This protein binds this small molecule.
Small molecule (SMILES): C[C@@H]1O[C@@H](O)[C@@H](O)[C@H](O)[C@@H]1O

Sequence of chain 1.B:
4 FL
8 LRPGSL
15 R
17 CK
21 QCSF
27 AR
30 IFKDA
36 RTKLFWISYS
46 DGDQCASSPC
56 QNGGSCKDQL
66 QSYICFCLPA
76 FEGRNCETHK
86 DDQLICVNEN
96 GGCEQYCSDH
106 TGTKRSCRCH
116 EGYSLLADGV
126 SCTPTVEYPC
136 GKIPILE

Sequence of chain 1.D:
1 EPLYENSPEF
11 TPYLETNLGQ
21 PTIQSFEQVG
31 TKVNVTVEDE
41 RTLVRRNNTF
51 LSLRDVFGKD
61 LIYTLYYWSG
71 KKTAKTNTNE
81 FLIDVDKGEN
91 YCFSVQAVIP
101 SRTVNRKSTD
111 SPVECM

Binding-site contacts:
Ligand atom C6 contacts residue PHE50 of chain 1.D at 3.9 Å (hydrophobic).
Ligand atom C6 contacts residue SER60 of chain 1.B at 4.0 Å.
Ligand atom C3 contacts residue GLY58 of chain 1.B at 3.7 Å.
Ligand atom C5 contacts residue SER60 of chain 1.B at 3.7 Å.
Ligand atom C5 contacts residue GLY59 of chain 1.B at 4.2 Å.
Ligand atom C5 contacts residue LEU73 of chain 1.B at 4.3 Å (hydrophobic).
Ligand atom C1 contacts residue SER60 of chain 1.B at 3.0 Å.
Ligand atom O1 contacts residue GLY59 of chain 1.B at 3.6 Å.
Ligand atom O1 contacts residue SER60 of chain 1.B at 2.5 Å.
Ligand atom C4 contacts residue GLY58 of chain 1.B at 3.5 Å.
Ligand atom O3 contacts residue GLY58 of chain 1.B at 4.4 Å.
Ligand atom C4 contacts residue LEU73 of chain 1.B at 3.5 Å (hydrophobic).
Ligand atom C6 contacts residue PHE71 of chain 1.B at 3.4 Å (hydrophobic).
Ligand atom O5 contacts residue ARG41 of chain 1.D at 3.9 Å.
Ligand atom O4 contacts residue LEU73 of chain 1.B at 3.6 Å.
Ligand atom O1 contacts residue GLY58 of chain 1.B at 4.2 Å.
Ligand atom C6 contacts residue GLY58 of chain 1.B at 4.4 Å.
Ligand atom C5 contacts residue GLY58 of chain 1.B at 3.7 Å.
Ligand atom C6 contacts residue LEU73 of chain 1.B at 4.0 Å (hydrophobic).
Ligand atom C5 contacts residue PHE71 of chain 1.B at 4.0 Å (hydrophobic).
Ligand atom C6 contacts residue CYS72 of chain 1.B at 4.0 Å (hydrophobic).
Ligand atom O5 contacts residue SER60 of chain 1.B at 3.1 Å.